Binding-site contacts:
Ligand atom C13 contacts residue FAD1 of chain 1.C at 3.6 Å.
Ligand atom C10 contacts residue FAD1 of chain 1.C at 3.5 Å.
Ligand atom C2 contacts residue PHE126 of chain 1.B at 3.7 Å (hydrophobic).
Ligand atom C14 contacts residue ILE128 of chain 1.B at 4.1 Å (hydrophobic).
Ligand atom N3 contacts residue FAD1 of chain 1.C at 3.5 Å.
Ligand atom C11 contacts residue FAD1 of chain 1.C at 3.5 Å.
Ligand atom C6 contacts residue PHE178 of chain 1.B at 3.3 Å (hydrophobic).
Ligand atom C16 contacts residue GLU193 of chain 1.A at 4.0 Å.
Ligand atom C9 contacts residue FAD1 of chain 1.C at 3.5 Å.
Ligand atom C5 contacts residue PHE178 of chain 1.B at 3.4 Å (hydrophobic).
Ligand atom C9 contacts residue TYR155 of chain 1.A at 3.6 Å (hydrophobic).
Ligand atom C16 contacts residue FAD1 of chain 1.C at 4.1 Å.
Ligand atom C4 contacts residue FAD1 of chain 1.C at 3.4 Å.
Ligand atom C9 contacts residue ASN161 of chain 1.A at 3.2 Å.
Ligand atom C5 contacts residue FAD1 of chain 1.C at 3.6 Å.
Ligand atom C18 contacts residue ASN66 of chain 1.B at 4.2 Å.
Ligand atom I1 contacts residue FAD1 of chain 1.C at 3.7 Å.
Ligand atom O8 contacts residue ASN161 of chain 1.A at 3.8 Å.
Ligand atom O8 contacts residue TYR155 of chain 1.A at 3.7 Å.
Ligand atom O8 contacts residue PHE178 of chain 1.B at 3.8 Å.
Ligand atom C2 contacts residue FAD1 of chain 1.C at 3.6 Å.
Ligand atom N15 contacts residue FAD1 of chain 1.C at 4.2 Å.
Ligand atom I1 contacts residue PHE126 of chain 1.B at 3.6 Å.
Ligand atom N15 contacts residue GLU193 of chain 1.A at 3.8 Å.
Ligand atom C5 contacts residue TRP105 of chain 1.A at 3.8 Å (hydrophobic).
Ligand atom O17 contacts residue GLY68 of chain 1.B at 3.5 Å.
Ligand atom C12 contacts residue FAD1 of chain 1.C at 3.5 Å.
Ligand atom N3 contacts residue PHE126 of chain 1.B at 3.5 Å.
Ligand atom C11 contacts residue PHE178 of chain 1.B at 4.3 Å (hydrophobic).
Ligand atom O8 contacts residue FAD1 of chain 1.C at 3.5 Å (h-bond).
Ligand atom C6 contacts residue FAD1 of chain 1.C at 3.4 Å.
Ligand atom C10 contacts residue PHE178 of chain 1.B at 4.1 Å (hydrophobic).
Ligand atom C7 contacts residue FAD1 of chain 1.C at 3.4 Å.
Ligand atom C18 contacts residue GLU193 of chain 1.A at 3.1 Å.
Ligand atom C4 contacts residue PHE178 of chain 1.B at 4.0 Å (hydrophobic).
Ligand atom O17 contacts residue FAD1 of chain 1.C at 4.3 Å.
Ligand atom C9 contacts residue GLY150 of chain 1.A at 3.9 Å.
Ligand atom O17 contacts residue GLN122 of chain 1.B at 4.2 Å.
Ligand atom C18 contacts residue FAD1 of chain 1.C at 3.6 Å.
Ligand atom C7 contacts residue PHE178 of chain 1.B at 3.6 Å (hydrophobic).

The small molecule below binds the protein below.
Small molecule (SMILES): COc1ccc2[nH]c(I)c(CCNC(C)=O)c2c1

Sequence of chain 1.B:
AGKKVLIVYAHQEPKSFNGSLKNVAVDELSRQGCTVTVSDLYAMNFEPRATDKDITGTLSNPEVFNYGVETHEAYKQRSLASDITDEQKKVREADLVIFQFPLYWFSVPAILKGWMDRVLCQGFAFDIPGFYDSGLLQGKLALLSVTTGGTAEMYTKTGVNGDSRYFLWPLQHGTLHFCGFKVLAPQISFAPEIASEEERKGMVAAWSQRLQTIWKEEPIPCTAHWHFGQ

Sequence of chain 1.A:
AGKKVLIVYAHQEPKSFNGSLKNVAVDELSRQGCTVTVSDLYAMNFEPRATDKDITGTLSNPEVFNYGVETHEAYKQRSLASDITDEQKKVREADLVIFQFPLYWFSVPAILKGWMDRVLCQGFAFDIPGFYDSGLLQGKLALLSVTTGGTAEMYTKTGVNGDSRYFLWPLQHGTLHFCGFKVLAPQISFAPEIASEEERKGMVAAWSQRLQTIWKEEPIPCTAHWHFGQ